Binding-site contacts:
Ligand atom C7 contacts residue ASN55 of chain 1.B at 3.5 Å.
Ligand atom C1 contacts residue ASN55 of chain 1.B at 1.4 Å.
Ligand atom O6 contacts residue GLU54 of chain 1.B at 4.2 Å.
Ligand atom O5 contacts residue ASN55 of chain 1.B at 2.4 Å (h-bond).
Ligand atom O6 contacts residue SER11 of chain 1.E at 4.3 Å.
Ligand atom N2 contacts residue ASN55 of chain 1.B at 2.9 Å (h-bond).
Ligand atom O7 contacts residue ASN55 of chain 1.B at 3.7 Å.
Ligand atom C3 contacts residue ASN55 of chain 1.B at 3.8 Å.
Ligand atom O5 contacts residue GLU54 of chain 1.B at 4.0 Å.
Ligand atom C2 contacts residue ASN55 of chain 1.B at 2.5 Å.
Ligand atom C5 contacts residue ASN55 of chain 1.B at 3.7 Å.
Ligand atom C4 contacts residue ASN55 of chain 1.B at 4.3 Å.

Sequence of chain 1.E:
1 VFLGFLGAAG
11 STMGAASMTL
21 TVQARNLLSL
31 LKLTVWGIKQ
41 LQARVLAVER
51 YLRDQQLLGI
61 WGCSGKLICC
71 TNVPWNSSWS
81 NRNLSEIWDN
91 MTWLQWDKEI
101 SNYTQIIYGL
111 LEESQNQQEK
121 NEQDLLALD

This protein binds this small molecule.
Small molecule (SMILES): CC(=O)N[C@@H]1[C@@H](O)[C@H](O)[C@@H](CO)O[C@H]1O

Sequence of chain 1.B:
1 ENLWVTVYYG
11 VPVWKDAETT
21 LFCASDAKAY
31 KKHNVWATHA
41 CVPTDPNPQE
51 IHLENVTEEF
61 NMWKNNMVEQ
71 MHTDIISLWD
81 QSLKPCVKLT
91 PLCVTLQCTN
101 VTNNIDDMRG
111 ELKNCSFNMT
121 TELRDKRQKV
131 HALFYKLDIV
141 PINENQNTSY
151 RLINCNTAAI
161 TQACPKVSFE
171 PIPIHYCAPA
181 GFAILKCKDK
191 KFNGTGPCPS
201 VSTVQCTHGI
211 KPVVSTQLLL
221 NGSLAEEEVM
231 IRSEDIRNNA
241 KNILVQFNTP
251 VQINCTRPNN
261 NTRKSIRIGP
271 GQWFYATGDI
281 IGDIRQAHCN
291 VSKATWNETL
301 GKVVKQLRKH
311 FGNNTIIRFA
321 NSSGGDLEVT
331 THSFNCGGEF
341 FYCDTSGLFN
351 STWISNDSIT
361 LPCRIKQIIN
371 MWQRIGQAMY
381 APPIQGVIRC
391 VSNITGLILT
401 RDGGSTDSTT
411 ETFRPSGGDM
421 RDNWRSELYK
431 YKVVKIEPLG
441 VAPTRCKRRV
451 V